A small-molecule ligand and the protein it binds are described below.
Small molecule (SMILES): C[C@]12CCC(=O)C=C1CC[C@@H]1[C@@H]2CC[C@]2(C)C(=O)CC[C@@H]12

Sequence of chain 1.A:
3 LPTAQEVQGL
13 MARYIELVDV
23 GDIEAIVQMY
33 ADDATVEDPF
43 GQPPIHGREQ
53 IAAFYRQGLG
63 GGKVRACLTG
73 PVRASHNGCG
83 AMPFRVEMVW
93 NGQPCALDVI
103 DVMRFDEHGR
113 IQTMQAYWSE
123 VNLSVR

Binding-site contacts:
Ligand atom C2 contacts residue TYR16 of chain 1.A at 3.5 Å (hydrophobic).
Ligand atom C17 contacts residue MET90 of chain 1.A at 3.8 Å (hydrophobic).
Ligand atom C2 contacts residue VAL20 of chain 1.A at 4.1 Å (hydrophobic).
Ligand atom C6 contacts residue ASP40 of chain 1.A at 3.2 Å.
Ligand atom C2 contacts residue TYR57 of chain 1.A at 4.3 Å (hydrophobic).
Ligand atom C18 contacts residue GLY60 of chain 1.A at 4.0 Å.
Ligand atom C6 contacts residue TRP120 of chain 1.A at 3.4 Å (hydrophobic).
Ligand atom C7 contacts residue ASP40 of chain 1.A at 4.1 Å.
Ligand atom C4 contacts residue ASP103 of chain 1.A at 4.1 Å.
Ligand atom C8 contacts residue LEU99 of chain 1.A at 4.5 Å (hydrophobic).
Ligand atom C16 contacts residue MET90 of chain 1.A at 4.3 Å (hydrophobic).
Ligand atom C12 contacts residue VAL66 of chain 1.A at 4.4 Å (hydrophobic).
Ligand atom C1 contacts residue VAL20 of chain 1.A at 4.2 Å (hydrophobic).
Ligand atom C7 contacts residue LEU99 of chain 1.A at 3.7 Å (hydrophobic).
Ligand atom O1 contacts residue ASP103 of chain 1.A at 2.7 Å (salt-bridge).
Ligand atom C4 contacts residue VAL101 of chain 1.A at 4.5 Å (hydrophobic).
Ligand atom C10 contacts residue ASP40 of chain 1.A at 4.2 Å.
Ligand atom C19 contacts residue PHE56 of chain 1.A at 4.0 Å (hydrophobic).
Ligand atom C11 contacts residue VAL88 of chain 1.A at 4.5 Å (hydrophobic).
Ligand atom O1 contacts residue TYR16 of chain 1.A at 2.7 Å (h-bond).
Ligand atom C4 contacts residue PHE86 of chain 1.A at 3.9 Å (hydrophobic).
Ligand atom C19 contacts residue ASP40 of chain 1.A at 3.7 Å.
Ligand atom C4 contacts residue ALA118 of chain 1.A at 4.5 Å (hydrophobic).
Ligand atom O1 contacts residue MET116 of chain 1.A at 4.2 Å.
Ligand atom O2 contacts residue MET90 of chain 1.A at 3.4 Å.
Ligand atom C7 contacts residue TRP120 of chain 1.A at 3.6 Å (hydrophobic).
Ligand atom C15 contacts residue LEU99 of chain 1.A at 3.8 Å (hydrophobic).
Ligand atom C11 contacts residue GLY60 of chain 1.A at 4.2 Å.
Ligand atom C5 contacts residue ASP40 of chain 1.A at 3.3 Å.
Ligand atom C3 contacts residue ASP103 of chain 1.A at 3.8 Å.
Ligand atom C12 contacts residue VAL88 of chain 1.A at 4.2 Å (hydrophobic).
Ligand atom C11 contacts residue LEU61 of chain 1.A at 4.3 Å (hydrophobic).
Ligand atom O1 contacts residue PHE86 of chain 1.A at 3.5 Å.
Ligand atom C3 contacts residue PHE86 of chain 1.A at 3.8 Å (hydrophobic).
Ligand atom C4 contacts residue ASP40 of chain 1.A at 3.3 Å.
Ligand atom C12 contacts residue GLY60 of chain 1.A at 3.9 Å.
Ligand atom C14 contacts residue LEU99 of chain 1.A at 4.0 Å (hydrophobic).
Ligand atom C3 contacts residue TYR16 of chain 1.A at 3.3 Å (hydrophobic).
Ligand atom C3 contacts residue ASP40 of chain 1.A at 4.0 Å.
Ligand atom C15 contacts residue TRP120 of chain 1.A at 4.1 Å (hydrophobic).